Binding-site contacts:
Ligand atom C7 contacts residue GLY403 of chain 3.A at 4.2 Å.
Ligand atom C3 contacts residue ASN407 of chain 3.A at 3.8 Å.
Ligand atom C5 contacts residue ASN407 of chain 3.A at 3.7 Å.
Ligand atom N2 contacts residue ASN407 of chain 3.A at 2.9 Å (h-bond).
Ligand atom C2 contacts residue ASN407 of chain 3.A at 2.5 Å.
Ligand atom O7 contacts residue ASN407 of chain 3.A at 3.6 Å.
Ligand atom O7 contacts residue ASN404 of chain 3.A at 3.2 Å (h-bond).
Ligand atom N2 contacts residue GLY403 of chain 3.A at 4.2 Å.
Ligand atom C4 contacts residue ASN407 of chain 3.A at 4.2 Å.
Ligand atom C7 contacts residue ASN407 of chain 3.A at 3.5 Å.
Ligand atom C7 contacts residue ASN404 of chain 3.A at 3.6 Å.
Ligand atom O5 contacts residue ASN407 of chain 3.A at 2.4 Å (h-bond).
Ligand atom C1 contacts residue ASN407 of chain 3.A at 1.4 Å.
Ligand atom C8 contacts residue LYS400 of chain 3.A at 3.8 Å.
Ligand atom C8 contacts residue ASN404 of chain 3.A at 3.3 Å.
Ligand atom C8 contacts residue GLY403 of chain 3.A at 3.8 Å.

This protein binds this small molecule.
Small molecule (SMILES): CC(=O)N[C@@H]1[C@@H](O)[C@H](O)[C@@H](CO)O[C@H]1O

Sequence of chain 3.A:
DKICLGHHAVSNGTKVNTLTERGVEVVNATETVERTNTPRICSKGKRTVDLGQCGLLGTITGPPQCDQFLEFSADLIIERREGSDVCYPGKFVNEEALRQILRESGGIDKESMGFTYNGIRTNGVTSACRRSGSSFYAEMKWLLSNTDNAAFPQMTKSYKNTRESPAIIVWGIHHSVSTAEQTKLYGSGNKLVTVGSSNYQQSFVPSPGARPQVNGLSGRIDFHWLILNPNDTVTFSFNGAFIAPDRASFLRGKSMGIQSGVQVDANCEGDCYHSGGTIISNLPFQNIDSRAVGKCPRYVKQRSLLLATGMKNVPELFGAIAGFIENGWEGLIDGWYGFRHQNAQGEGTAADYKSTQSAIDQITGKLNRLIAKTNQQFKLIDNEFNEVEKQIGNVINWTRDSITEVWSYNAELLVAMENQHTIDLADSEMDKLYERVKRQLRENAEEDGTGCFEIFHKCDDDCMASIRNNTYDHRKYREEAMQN